Binding-site contacts:
Ligand atom C7 contacts residue ASN305 of chain 1.E at 3.7 Å.
Ligand atom C8 contacts residue MET306 of chain 1.E at 3.9 Å (hydrophobic).
Ligand atom C3 contacts residue ASN305 of chain 1.E at 3.8 Å.
Ligand atom C2 contacts residue ASN305 of chain 1.E at 2.5 Å.
Ligand atom C1 contacts residue ASN305 of chain 1.E at 1.4 Å.
Ligand atom O5 contacts residue ASN305 of chain 1.E at 2.4 Å (h-bond).
Ligand atom C7 contacts residue GLU295 of chain 1.E at 4.3 Å.
Ligand atom C8 contacts residue GLU295 of chain 1.E at 4.3 Å.
Ligand atom O7 contacts residue GLU295 of chain 1.E at 4.3 Å.
Ligand atom C4 contacts residue ASN305 of chain 1.E at 4.2 Å.
Ligand atom C8 contacts residue TRP311 of chain 1.E at 3.9 Å (hydrophobic).
Ligand atom N2 contacts residue MET306 of chain 1.E at 4.2 Å.
Ligand atom N2 contacts residue ASN305 of chain 1.E at 2.9 Å (h-bond).
Ligand atom O7 contacts residue ASN305 of chain 1.E at 4.0 Å.
Ligand atom C5 contacts residue ASN305 of chain 1.E at 3.7 Å.
Ligand atom C7 contacts residue MET306 of chain 1.E at 4.4 Å (hydrophobic).

Sequence of chain 1.E:
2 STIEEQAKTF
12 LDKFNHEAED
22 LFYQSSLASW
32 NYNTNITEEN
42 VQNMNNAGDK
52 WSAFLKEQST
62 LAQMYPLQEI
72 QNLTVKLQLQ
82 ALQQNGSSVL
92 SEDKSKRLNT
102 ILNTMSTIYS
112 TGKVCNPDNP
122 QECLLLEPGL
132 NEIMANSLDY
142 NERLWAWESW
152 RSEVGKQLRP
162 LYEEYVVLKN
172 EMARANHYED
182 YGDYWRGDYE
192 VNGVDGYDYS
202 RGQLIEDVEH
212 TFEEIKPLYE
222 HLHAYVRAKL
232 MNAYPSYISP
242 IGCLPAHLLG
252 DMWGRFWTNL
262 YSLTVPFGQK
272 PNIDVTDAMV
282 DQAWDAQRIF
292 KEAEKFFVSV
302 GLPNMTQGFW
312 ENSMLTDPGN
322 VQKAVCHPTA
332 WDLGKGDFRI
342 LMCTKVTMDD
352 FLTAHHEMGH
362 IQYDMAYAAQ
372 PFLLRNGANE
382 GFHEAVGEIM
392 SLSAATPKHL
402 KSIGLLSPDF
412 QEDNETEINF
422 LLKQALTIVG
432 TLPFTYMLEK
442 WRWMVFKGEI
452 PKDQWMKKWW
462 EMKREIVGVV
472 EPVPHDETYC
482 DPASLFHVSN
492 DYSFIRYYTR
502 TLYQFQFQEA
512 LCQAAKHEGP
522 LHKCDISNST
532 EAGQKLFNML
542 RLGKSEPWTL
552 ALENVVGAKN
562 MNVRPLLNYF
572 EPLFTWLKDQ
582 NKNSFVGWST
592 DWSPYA

A small-molecule ligand and the protein it binds are described below.
Small molecule (SMILES): CC(=O)N[C@@H]1[C@@H](O)[C@H](O)[C@@H](CO)O[C@H]1O